The small molecule below binds the protein below.
Small molecule (SMILES): CSC[C@H](NC(=O)Cc1ccccc1)C(=O)N[C@@H](Cc1ccccc1)[C@H](O)C(=O)N1CSC(C)(C)[C@H]1C(=O)N[C@H]1c2ccccc2C[C@H]1O

Binding-site contacts:
Ligand atom OAD contacts residue ALA406 of chain 1.B at 3.8 Å.
Ligand atom CAK contacts residue TRP164 of chain 1.A at 3.8 Å (hydrophobic).
Ligand atom C contacts residue GLU401 of chain 1.B at 3.5 Å.
Ligand atom CAW contacts residue MET315 of chain 1.A at 4.1 Å (hydrophobic).
Ligand atom CB contacts residue GLU401 of chain 1.B at 3.4 Å.
Ligand atom SBF contacts residue GLU401 of chain 1.B at 3.7 Å.
Ligand atom CAN contacts residue LEU198 of chain 1.A at 3.8 Å (hydrophobic).
Ligand atom CAK contacts residue PHE404 of chain 1.B at 4.0 Å (hydrophobic).
Ligand atom CAQ contacts residue MET315 of chain 1.A at 4.1 Å (hydrophobic).
Ligand atom CAP contacts residue ILE335 of chain 1.A at 3.9 Å (hydrophobic).
Ligand atom OAD contacts residue LEU407 of chain 1.B at 4.0 Å.
Ligand atom OAG contacts residue ALA159 of chain 1.A at 3.5 Å (h-bond).
Ligand atom CAQ contacts residue ALA159 of chain 1.A at 4.0 Å (hydrophobic).
Ligand atom CBS contacts residue GLU401 of chain 1.B at 3.6 Å.
Ligand atom CAM contacts residue LEU407 of chain 1.B at 4.0 Å (hydrophobic).
Ligand atom CBB contacts residue GLU401 of chain 1.B at 3.6 Å.
Ligand atom OAI contacts residue ALA159 of chain 1.A at 2.9 Å (h-bond).
Ligand atom CAQ contacts residue ASP337 of chain 1.A at 3.8 Å.
Ligand atom OAG contacts residue SER160 of chain 1.A at 3.0 Å (h-bond).
Ligand atom CAO contacts residue SER160 of chain 1.A at 3.8 Å.
Ligand atom CAV contacts residue ILE335 of chain 1.A at 3.8 Å (hydrophobic).
Ligand atom OAI contacts residue GLU401 of chain 1.B at 3.9 Å.
Ligand atom CAR contacts residue LEU417 of chain 1.A at 4.0 Å (hydrophobic).
Ligand atom NBD contacts residue GLU401 of chain 1.B at 2.7 Å (salt-bridge).
Ligand atom OAD contacts residue GLU401 of chain 1.B at 4.1 Å.
Ligand atom CAA contacts residue LEU417 of chain 1.A at 3.1 Å (hydrophobic).
Ligand atom OAI contacts residue HIS157 of chain 1.A at 3.4 Å.
Ligand atom CAO contacts residue VAL246 of chain 1.A at 3.9 Å (hydrophobic).
Ligand atom CAO contacts residue PHE404 of chain 1.B at 3.9 Å (hydrophobic).
Ligand atom CBK contacts residue ALA159 of chain 1.A at 3.7 Å (hydrophobic).
Ligand atom CBA contacts residue GLU418 of chain 1.A at 3.9 Å.
Ligand atom CA contacts residue GLU401 of chain 1.B at 3.4 Å.
Ligand atom CBR contacts residue ALA159 of chain 1.A at 3.7 Å (hydrophobic).
Ligand atom CAJ contacts residue LEU407 of chain 1.B at 4.1 Å (hydrophobic).
Ligand atom CAS contacts residue ALA406 of chain 1.B at 4.1 Å (hydrophobic).
Ligand atom CAL contacts residue ASP416 of chain 1.A at 4.1 Å.
Ligand atom OAF contacts residue LEU254 of chain 1.A at 3.6 Å.
Ligand atom CAO contacts residue TRP164 of chain 1.A at 3.9 Å (hydrophobic).
Ligand atom CAU contacts residue SER160 of chain 1.A at 4.0 Å.
Ligand atom CAC contacts residue LEU198 of chain 1.A at 4.0 Å (hydrophobic).

Sequence of chain 1.B:
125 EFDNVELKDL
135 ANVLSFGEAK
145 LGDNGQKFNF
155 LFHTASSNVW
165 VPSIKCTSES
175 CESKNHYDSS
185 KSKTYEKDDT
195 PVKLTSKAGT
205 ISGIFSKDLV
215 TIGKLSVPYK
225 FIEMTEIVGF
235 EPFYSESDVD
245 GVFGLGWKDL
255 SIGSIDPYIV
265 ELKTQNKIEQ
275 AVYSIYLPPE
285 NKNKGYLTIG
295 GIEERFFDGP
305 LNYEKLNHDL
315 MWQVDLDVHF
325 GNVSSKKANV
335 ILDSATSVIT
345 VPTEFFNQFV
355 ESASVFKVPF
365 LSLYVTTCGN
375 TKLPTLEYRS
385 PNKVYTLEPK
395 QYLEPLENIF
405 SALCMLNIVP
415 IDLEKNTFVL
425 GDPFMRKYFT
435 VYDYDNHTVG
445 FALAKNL

Sequence of chain 1.A:
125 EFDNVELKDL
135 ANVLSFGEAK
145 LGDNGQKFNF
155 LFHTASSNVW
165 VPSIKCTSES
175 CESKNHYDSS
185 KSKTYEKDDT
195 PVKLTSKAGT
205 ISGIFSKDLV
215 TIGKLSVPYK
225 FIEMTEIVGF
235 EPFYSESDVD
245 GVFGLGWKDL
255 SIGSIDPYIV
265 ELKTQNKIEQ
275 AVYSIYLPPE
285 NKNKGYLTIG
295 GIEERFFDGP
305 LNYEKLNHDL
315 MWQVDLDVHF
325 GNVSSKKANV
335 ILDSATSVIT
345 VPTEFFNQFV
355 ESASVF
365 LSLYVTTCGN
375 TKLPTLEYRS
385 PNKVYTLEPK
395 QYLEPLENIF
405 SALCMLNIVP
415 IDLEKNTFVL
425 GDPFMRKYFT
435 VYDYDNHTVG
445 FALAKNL